Binding-site contacts:
Ligand atom O7 contacts residue ASN657 of chain 1.A at 4.4 Å.
Ligand atom N2 contacts residue ASN657 of chain 1.A at 2.8 Å (h-bond).
Ligand atom C8 contacts residue ASN657 of chain 1.A at 4.0 Å.
Ligand atom O5 contacts residue ASN657 of chain 1.A at 2.3 Å (h-bond).
Ligand atom C8 contacts residue HIS655 of chain 1.A at 3.2 Å.
Ligand atom C8 contacts residue VAL656 of chain 1.A at 4.2 Å (hydrophobic).
Ligand atom C2 contacts residue ASN657 of chain 1.A at 2.4 Å.
Ligand atom C7 contacts residue ASN657 of chain 1.A at 3.9 Å.
Ligand atom C3 contacts residue ASN657 of chain 1.A at 3.7 Å.
Ligand atom C5 contacts residue ASN657 of chain 1.A at 3.6 Å.
Ligand atom C7 contacts residue HIS655 of chain 1.A at 4.3 Å.
Ligand atom C1 contacts residue ASN657 of chain 1.A at 1.4 Å.
Ligand atom C4 contacts residue ASN657 of chain 1.A at 4.2 Å.

A small-molecule ligand and the protein it binds are described below.
Small molecule (SMILES): CC(=O)N[C@@H]1[C@@H](O)[C@H](O)[C@@H](CO)O[C@H]1O

Sequence of chain 1.A:
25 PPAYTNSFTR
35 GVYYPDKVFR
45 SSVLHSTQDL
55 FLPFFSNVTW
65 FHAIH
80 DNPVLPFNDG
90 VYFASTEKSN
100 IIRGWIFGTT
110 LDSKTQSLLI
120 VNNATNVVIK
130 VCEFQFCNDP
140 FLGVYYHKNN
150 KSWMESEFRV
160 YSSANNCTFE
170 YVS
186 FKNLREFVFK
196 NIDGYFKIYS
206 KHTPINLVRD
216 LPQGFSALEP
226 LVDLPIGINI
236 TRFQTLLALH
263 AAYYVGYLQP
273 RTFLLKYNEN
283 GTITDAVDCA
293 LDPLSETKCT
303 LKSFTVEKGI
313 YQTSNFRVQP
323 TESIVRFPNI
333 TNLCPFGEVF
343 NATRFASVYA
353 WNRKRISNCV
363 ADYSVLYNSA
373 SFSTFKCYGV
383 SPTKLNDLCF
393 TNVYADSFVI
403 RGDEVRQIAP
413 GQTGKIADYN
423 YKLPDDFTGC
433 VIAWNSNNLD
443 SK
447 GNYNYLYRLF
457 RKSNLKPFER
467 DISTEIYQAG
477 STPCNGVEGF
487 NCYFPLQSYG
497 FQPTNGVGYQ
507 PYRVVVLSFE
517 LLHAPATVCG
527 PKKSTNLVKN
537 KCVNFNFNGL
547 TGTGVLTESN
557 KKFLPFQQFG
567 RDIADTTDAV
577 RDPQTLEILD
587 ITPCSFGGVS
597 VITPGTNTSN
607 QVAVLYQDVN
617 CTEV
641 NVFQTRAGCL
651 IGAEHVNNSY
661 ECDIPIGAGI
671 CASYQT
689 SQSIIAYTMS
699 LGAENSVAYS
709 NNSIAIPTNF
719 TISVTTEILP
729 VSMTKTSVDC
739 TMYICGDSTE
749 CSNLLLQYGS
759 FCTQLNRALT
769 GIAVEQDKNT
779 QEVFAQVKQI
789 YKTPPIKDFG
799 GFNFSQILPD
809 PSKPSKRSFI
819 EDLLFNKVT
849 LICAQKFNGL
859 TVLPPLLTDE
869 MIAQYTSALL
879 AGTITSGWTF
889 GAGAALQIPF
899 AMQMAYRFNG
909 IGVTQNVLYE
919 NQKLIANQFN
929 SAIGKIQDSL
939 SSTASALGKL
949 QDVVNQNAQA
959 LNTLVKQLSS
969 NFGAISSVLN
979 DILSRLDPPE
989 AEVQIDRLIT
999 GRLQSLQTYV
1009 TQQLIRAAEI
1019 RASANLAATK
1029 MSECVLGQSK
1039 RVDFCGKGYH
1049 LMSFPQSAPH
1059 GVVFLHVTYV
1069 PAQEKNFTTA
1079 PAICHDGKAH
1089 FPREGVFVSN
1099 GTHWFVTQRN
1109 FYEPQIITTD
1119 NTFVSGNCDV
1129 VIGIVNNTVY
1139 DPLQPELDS